Binding-site contacts:
Ligand atom C8 contacts residue ASN616 of chain 1.I at 3.4 Å.
Ligand atom C4 contacts residue ASN616 of chain 1.I at 4.3 Å.
Ligand atom O7 contacts residue GLN644 of chain 1.I at 4.3 Å.
Ligand atom O5 contacts residue ASN616 of chain 1.I at 2.3 Å (h-bond).
Ligand atom C5 contacts residue ASN616 of chain 1.I at 3.6 Å.
Ligand atom O6 contacts residue THR618 of chain 1.I at 3.9 Å.
Ligand atom C7 contacts residue ASN616 of chain 1.I at 2.9 Å.
Ligand atom C7 contacts residue GLN644 of chain 1.I at 4.2 Å.
Ligand atom N2 contacts residue ASN616 of chain 1.I at 3.1 Å (h-bond).
Ligand atom O5 contacts residue THR618 of chain 1.I at 3.8 Å.
Ligand atom C1 contacts residue ASN616 of chain 1.I at 1.4 Å.
Ligand atom C3 contacts residue ASN616 of chain 1.I at 3.9 Å.
Ligand atom C2 contacts residue ASN616 of chain 1.I at 2.7 Å.
Ligand atom C8 contacts residue GLN644 of chain 1.I at 3.5 Å.
Ligand atom O7 contacts residue ASN616 of chain 1.I at 3.1 Å (h-bond).
Ligand atom C1 contacts residue THR618 of chain 1.I at 4.2 Å.

Sequence of chain 1.I:
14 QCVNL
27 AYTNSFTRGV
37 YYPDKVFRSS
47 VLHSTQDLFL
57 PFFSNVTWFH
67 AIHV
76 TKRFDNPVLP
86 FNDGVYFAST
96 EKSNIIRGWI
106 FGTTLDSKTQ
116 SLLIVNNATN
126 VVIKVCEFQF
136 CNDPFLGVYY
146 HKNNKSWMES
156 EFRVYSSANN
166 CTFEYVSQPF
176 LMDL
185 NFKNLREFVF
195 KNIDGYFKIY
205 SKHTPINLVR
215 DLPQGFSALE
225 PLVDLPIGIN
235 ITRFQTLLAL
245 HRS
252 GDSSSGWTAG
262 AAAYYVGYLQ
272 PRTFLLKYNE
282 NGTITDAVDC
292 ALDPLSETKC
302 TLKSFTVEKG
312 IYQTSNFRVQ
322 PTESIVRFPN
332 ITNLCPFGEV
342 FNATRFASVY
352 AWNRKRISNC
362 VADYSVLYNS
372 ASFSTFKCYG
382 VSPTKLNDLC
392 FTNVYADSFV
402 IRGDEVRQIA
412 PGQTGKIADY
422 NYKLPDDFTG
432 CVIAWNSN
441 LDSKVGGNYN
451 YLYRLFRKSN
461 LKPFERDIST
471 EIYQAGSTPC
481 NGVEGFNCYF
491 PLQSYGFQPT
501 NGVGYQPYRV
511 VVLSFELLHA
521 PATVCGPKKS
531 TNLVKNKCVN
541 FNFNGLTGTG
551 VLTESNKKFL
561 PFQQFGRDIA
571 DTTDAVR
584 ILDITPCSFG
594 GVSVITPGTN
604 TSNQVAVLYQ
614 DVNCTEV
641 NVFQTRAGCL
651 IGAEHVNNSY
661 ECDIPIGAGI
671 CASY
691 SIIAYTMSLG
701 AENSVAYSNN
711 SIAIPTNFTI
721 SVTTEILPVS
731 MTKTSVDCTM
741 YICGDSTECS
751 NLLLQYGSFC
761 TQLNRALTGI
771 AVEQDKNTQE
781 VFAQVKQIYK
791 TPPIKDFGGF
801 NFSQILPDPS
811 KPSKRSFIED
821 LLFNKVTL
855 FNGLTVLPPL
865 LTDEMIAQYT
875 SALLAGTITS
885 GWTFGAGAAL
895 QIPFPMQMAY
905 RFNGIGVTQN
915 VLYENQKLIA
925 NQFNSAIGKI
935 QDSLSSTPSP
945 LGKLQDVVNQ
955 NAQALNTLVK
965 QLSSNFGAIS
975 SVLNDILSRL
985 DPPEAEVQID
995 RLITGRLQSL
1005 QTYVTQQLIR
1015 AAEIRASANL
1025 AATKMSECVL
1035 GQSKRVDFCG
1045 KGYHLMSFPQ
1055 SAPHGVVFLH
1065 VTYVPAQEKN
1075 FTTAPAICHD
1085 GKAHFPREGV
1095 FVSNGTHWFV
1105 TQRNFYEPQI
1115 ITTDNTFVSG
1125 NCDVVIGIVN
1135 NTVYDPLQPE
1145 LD

The protein below binds the small molecule below.
Small molecule (SMILES): CC(=O)N[C@@H]1[C@@H](O)[C@H](O)[C@@H](CO)O[C@H]1O